Sequence of chain 1.A:
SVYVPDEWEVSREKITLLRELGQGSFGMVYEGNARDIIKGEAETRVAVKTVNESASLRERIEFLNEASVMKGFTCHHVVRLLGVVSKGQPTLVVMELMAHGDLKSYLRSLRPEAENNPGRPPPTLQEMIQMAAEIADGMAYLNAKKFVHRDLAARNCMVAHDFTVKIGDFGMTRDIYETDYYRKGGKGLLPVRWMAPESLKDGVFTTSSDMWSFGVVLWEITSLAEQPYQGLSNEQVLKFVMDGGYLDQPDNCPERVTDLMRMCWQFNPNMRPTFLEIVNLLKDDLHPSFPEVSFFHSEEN

The protein below binds the small molecule below.
Small molecule (SMILES): O=C1N=Nc2nnc(-c3c(-c4ccccc4)nn4ccccc34)cc21

Binding-site contacts:
Ligand atom C27 contacts residue ASP173 of chain 1.A at 3.4 Å.
Ligand atom N25 contacts residue MET99 of chain 1.A at 3.8 Å.
Ligand atom N14 contacts residue MET102 of chain 1.A at 2.9 Å (h-bond).
Ligand atom O28 contacts residue MET162 of chain 1.A at 3.8 Å.
Ligand atom C12 contacts residue LEU25 of chain 1.A at 3.8 Å (hydrophobic).
Ligand atom O28 contacts residue MET176 of chain 1.A at 3.7 Å.
Ligand atom N7 contacts residue GLY105 of chain 1.A at 3.8 Å.
Ligand atom C1 contacts residue GLY26 of chain 1.A at 3.6 Å.
Ligand atom C11 contacts residue GLY105 of chain 1.A at 3.8 Å.
Ligand atom N25 contacts residue GLU100 of chain 1.A at 2.8 Å (salt-bridge).
Ligand atom C15 contacts residue ALA51 of chain 1.A at 3.4 Å (hydrophobic).
Ligand atom N14 contacts residue LEU101 of chain 1.A at 3.9 Å.
Ligand atom C15 contacts residue MET102 of chain 1.A at 3.9 Å (hydrophobic).
Ligand atom C17 contacts residue MET162 of chain 1.A at 3.8 Å (hydrophobic).
Ligand atom C2 contacts residue GLN27 of chain 1.A at 3.9 Å.
Ligand atom C11 contacts residue LEU25 of chain 1.A at 3.8 Å (hydrophobic).
Ligand atom N25 contacts residue ALA51 of chain 1.A at 3.5 Å.
Ligand atom N7 contacts residue LEU25 of chain 1.A at 3.8 Å.
Ligand atom O28 contacts residue ASP173 of chain 1.A at 2.5 Å (salt-bridge).
Ligand atom C27 contacts residue MET162 of chain 1.A at 3.6 Å (hydrophobic).
Ligand atom C15 contacts residue MET162 of chain 1.A at 3.8 Å (hydrophobic).
Ligand atom C12 contacts residue GLY105 of chain 1.A at 3.6 Å.
Ligand atom C16 contacts residue MET162 of chain 1.A at 3.6 Å (hydrophobic).
Ligand atom C11 contacts residue MET102 of chain 1.A at 3.1 Å (hydrophobic).
Ligand atom C3 contacts residue MET176 of chain 1.A at 3.3 Å (hydrophobic).
Ligand atom C10 contacts residue MET102 of chain 1.A at 3.7 Å (hydrophobic).
Ligand atom C10 contacts residue LEU25 of chain 1.A at 3.7 Å (hydrophobic).
Ligand atom N22 contacts residue LEU25 of chain 1.A at 3.7 Å.
Ligand atom C2 contacts residue VAL33 of chain 1.A at 3.6 Å (hydrophobic).
Ligand atom C16 contacts residue ALA51 of chain 1.A at 3.8 Å (hydrophobic).
Ligand atom N13 contacts residue MET102 of chain 1.A at 3.3 Å (h-bond).
Ligand atom C15 contacts residue GLU100 of chain 1.A at 3.6 Å.
Ligand atom N26 contacts residue GLU100 of chain 1.A at 3.8 Å.
Ligand atom N26 contacts residue ASP173 of chain 1.A at 3.5 Å (salt-bridge).
Ligand atom N14 contacts residue ALA51 of chain 1.A at 3.8 Å.
Ligand atom C2 contacts residue GLY26 of chain 1.A at 3.5 Å.
Ligand atom N26 contacts residue MET99 of chain 1.A at 3.4 Å.
Ligand atom C10 contacts residue GLY105 of chain 1.A at 3.9 Å.
Ligand atom C10 contacts residue ALA103 of chain 1.A at 3.3 Å (hydrophobic).
Ligand atom C24 contacts residue LEU25 of chain 1.A at 3.9 Å (hydrophobic).